Sequence of chain 1.C:
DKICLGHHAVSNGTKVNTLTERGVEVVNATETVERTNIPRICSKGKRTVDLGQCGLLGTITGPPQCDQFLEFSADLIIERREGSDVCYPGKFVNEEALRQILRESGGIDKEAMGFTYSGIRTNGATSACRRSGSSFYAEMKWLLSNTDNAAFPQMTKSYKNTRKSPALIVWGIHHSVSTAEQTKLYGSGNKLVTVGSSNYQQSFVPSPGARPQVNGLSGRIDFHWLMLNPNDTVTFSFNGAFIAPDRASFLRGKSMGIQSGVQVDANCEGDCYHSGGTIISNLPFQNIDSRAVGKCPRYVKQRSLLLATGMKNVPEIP

Binding-site contacts:
Ligand atom C6 contacts residue GLY216 of chain 1.C at 4.3 Å.
Ligand atom O6 contacts residue THR126 of chain 1.C at 4.0 Å.
Ligand atom O1B contacts residue SER127 of chain 1.C at 3.4 Å.
Ligand atom C5 contacts residue LEU217 of chain 1.C at 4.0 Å (hydrophobic).
Ligand atom O8 contacts residue TYR88 of chain 1.C at 3.8 Å.
Ligand atom C5 contacts residue GLY216 of chain 1.C at 4.1 Å.
Ligand atom C9 contacts residue LEU185 of chain 1.C at 4.3 Å (hydrophobic).
Ligand atom C7 contacts residue GLU181 of chain 1.C at 4.3 Å.
Ligand atom C1 contacts residue SER127 of chain 1.C at 3.7 Å.
Ligand atom O1A contacts residue LEU217 of chain 1.C at 3.9 Å.
Ligand atom O4 contacts residue ALA125 of chain 1.C at 3.7 Å.
Ligand atom O9 contacts residue TYR88 of chain 1.C at 3.2 Å (h-bond).
Ligand atom C11 contacts residue TRP142 of chain 1.C at 3.8 Å (hydrophobic).
Ligand atom C3 contacts residue LEU217 of chain 1.C at 3.9 Å (hydrophobic).
Ligand atom O5 contacts residue GLY216 of chain 1.C at 4.2 Å.
Ligand atom C8 contacts residue GLU181 of chain 1.C at 3.7 Å.
Ligand atom O9 contacts residue HIS174 of chain 1.C at 3.4 Å (h-bond).
Ligand atom O2 contacts residue GLU181 of chain 1.C at 3.9 Å.
Ligand atom O6 contacts residue GLY216 of chain 1.C at 3.5 Å (h-bond).
Ligand atom C4 contacts residue LEU217 of chain 1.C at 4.3 Å (hydrophobic).
Ligand atom O9 contacts residue GLU181 of chain 1.C at 2.4 Å (salt-bridge).
Ligand atom C10 contacts residue ALA125 of chain 1.C at 3.8 Å (hydrophobic).
Ligand atom O1A contacts residue SER127 of chain 1.C at 2.9 Å (h-bond).
Ligand atom O10 contacts residue LEU185 of chain 1.C at 3.8 Å.
Ligand atom N5 contacts residue ALA125 of chain 1.C at 2.9 Å (h-bond).
Ligand atom C11 contacts residue LEU144 of chain 1.C at 3.9 Å (hydrophobic).
Ligand atom C11 contacts residue GLY124 of chain 1.C at 4.0 Å.
Ligand atom N5 contacts residue TRP142 of chain 1.C at 4.3 Å.
Ligand atom C11 contacts residue ALA125 of chain 1.C at 3.7 Å (hydrophobic).
Ligand atom C10 contacts residue TRP142 of chain 1.C at 4.0 Å (hydrophobic).
Ligand atom O1A contacts residue THR126 of chain 1.C at 2.8 Å (h-bond).
Ligand atom C1 contacts residue THR126 of chain 1.C at 4.0 Å.
Ligand atom C9 contacts residue GLU181 of chain 1.C at 3.3 Å.
Ligand atom O7 contacts residue GLU181 of chain 1.C at 4.0 Å.
Ligand atom O8 contacts residue LEU217 of chain 1.C at 4.0 Å.
Ligand atom C9 contacts residue HIS174 of chain 1.C at 4.1 Å.
Ligand atom C4 contacts residue ALA125 of chain 1.C at 3.5 Å (hydrophobic).
Ligand atom C5 contacts residue ALA125 of chain 1.C at 3.8 Å (hydrophobic).
Ligand atom C9 contacts residue TRP142 of chain 1.C at 4.1 Å (hydrophobic).
Ligand atom C9 contacts residue TYR88 of chain 1.C at 4.0 Å (hydrophobic).

This protein binds this small molecule.
Small molecule (SMILES): CC(=O)N[C@H]1[C@H]([C@H](O)[C@H](O)CO)O[C@@](O[C@H]2[C@@H](O)[C@@H](CO)OC[C@@H]2O)(C(=O)O)C[C@@H]1O